Sequence of chain 16.B:
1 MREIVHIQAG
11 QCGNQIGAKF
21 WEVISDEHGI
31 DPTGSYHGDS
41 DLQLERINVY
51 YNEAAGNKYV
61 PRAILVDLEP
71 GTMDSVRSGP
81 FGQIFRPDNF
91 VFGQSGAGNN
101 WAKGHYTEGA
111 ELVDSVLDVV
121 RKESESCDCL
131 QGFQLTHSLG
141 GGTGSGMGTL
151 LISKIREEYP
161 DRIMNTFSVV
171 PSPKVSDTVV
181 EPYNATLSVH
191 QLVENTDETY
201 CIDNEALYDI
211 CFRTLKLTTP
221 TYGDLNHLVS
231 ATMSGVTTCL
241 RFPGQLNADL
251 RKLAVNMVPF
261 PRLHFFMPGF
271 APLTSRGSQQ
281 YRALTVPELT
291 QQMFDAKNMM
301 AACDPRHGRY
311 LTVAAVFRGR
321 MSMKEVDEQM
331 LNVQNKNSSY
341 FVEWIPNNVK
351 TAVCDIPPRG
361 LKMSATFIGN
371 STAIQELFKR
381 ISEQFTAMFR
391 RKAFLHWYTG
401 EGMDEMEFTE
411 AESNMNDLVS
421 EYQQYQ

Binding-site contacts:
Ligand atom C27 contacts residue PHE294 of chain 14.B at 4.1 Å (hydrophobic).
Ligand atom C26 contacts residue PHE294 of chain 14.B at 3.9 Å (hydrophobic).
Ligand atom O8 contacts residue ASP118 of chain 16.B at 2.7 Å (salt-bridge).
Ligand atom O3 contacts residue ARG306 of chain 14.B at 3.2 Å (salt-bridge).
Ligand atom O91 contacts residue ASP295 of chain 14.B at 3.6 Å.
Ligand atom O1 contacts residue PHE294 of chain 14.B at 3.3 Å (h-bond).
Ligand atom C6 contacts residue ASP118 of chain 16.B at 3.2 Å.
Ligand atom C22 contacts residue TYR340 of chain 14.B at 4.1 Å (hydrophobic).
Ligand atom C19 contacts residue LYS122 of chain 16.B at 3.8 Å.
Ligand atom O2 contacts residue ARG306 of chain 14.B at 3.7 Å.
Ligand atom O11 contacts residue GLU125 of chain 16.B at 2.8 Å (salt-bridge).
Ligand atom C17 contacts residue LYS122 of chain 16.B at 3.6 Å.
Ligand atom C2 contacts residue ASP295 of chain 14.B at 3.4 Å.
Ligand atom C7 contacts residue LYS297 of chain 14.B at 3.5 Å.
Ligand atom C11 contacts residue GLU125 of chain 16.B at 3.9 Å.
Ligand atom C23 contacts residue PHE294 of chain 14.B at 3.6 Å (hydrophobic).
Ligand atom O1 contacts residue ASP295 of chain 14.B at 3.7 Å.
Ligand atom O24 contacts residue PHE294 of chain 14.B at 2.9 Å (h-bond).
Ligand atom C26 contacts residue TYR310 of chain 14.B at 3.8 Å (hydrophobic).
Ligand atom C16 contacts residue ARG306 of chain 14.B at 3.6 Å.
Ligand atom C7 contacts residue ASP118 of chain 16.B at 4.1 Å.
Ligand atom C20 contacts residue PHE294 of chain 14.B at 3.9 Å (hydrophobic).
Ligand atom C18 contacts residue ARG121 of chain 16.B at 4.1 Å.
Ligand atom O7 contacts residue LYS297 of chain 14.B at 3.7 Å.
Ligand atom C27 contacts residue VAL333 of chain 14.B at 3.8 Å (hydrophobic).
Ligand atom C18 contacts residue GLU125 of chain 16.B at 3.3 Å.
Ligand atom C27 contacts residue PHE341 of chain 14.B at 4.0 Å (hydrophobic).
Ligand atom O1 contacts residue ALA296 of chain 14.B at 3.3 Å (h-bond).
Ligand atom C6 contacts residue LYS297 of chain 14.B at 2.9 Å.
Ligand atom O24 contacts residue TYR310 of chain 14.B at 2.8 Å (h-bond).
Ligand atom C19 contacts residue GLU125 of chain 16.B at 3.7 Å.
Ligand atom O2 contacts residue ALA296 of chain 14.B at 3.7 Å.
Ligand atom C24 contacts residue PHE294 of chain 14.B at 3.5 Å (hydrophobic).
Ligand atom C24 contacts residue TYR310 of chain 14.B at 3.6 Å (hydrophobic).
Ligand atom C8 contacts residue ASP118 of chain 16.B at 3.8 Å.
Ligand atom O7 contacts residue ASP118 of chain 16.B at 3.6 Å.
Ligand atom O2 contacts residue ASP295 of chain 14.B at 2.8 Å (salt-bridge).
Ligand atom C5 contacts residue LYS297 of chain 14.B at 3.7 Å.
Ligand atom C1 contacts residue ASP295 of chain 14.B at 4.0 Å.
Ligand atom C10 contacts residue GLU125 of chain 16.B at 3.8 Å.

Sequence of chain 14.B:
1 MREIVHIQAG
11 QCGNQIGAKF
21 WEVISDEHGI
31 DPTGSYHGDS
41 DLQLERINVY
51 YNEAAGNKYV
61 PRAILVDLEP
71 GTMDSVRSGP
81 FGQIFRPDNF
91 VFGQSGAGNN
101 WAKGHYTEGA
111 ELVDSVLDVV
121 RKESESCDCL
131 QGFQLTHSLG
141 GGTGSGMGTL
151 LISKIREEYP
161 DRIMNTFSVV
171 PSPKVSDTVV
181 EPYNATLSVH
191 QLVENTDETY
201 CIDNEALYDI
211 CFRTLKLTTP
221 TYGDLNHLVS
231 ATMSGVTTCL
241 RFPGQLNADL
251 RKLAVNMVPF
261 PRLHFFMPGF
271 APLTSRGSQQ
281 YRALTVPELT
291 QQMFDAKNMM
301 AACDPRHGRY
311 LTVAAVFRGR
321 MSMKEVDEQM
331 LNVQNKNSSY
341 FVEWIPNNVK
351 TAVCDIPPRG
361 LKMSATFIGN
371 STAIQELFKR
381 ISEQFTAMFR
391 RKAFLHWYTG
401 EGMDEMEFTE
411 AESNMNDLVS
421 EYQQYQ

A small-molecule ligand and the protein it binds are described below.
Small molecule (SMILES): CC[C@H](/C=C(/C)[C@@H]1C[C@@H](OC)C[C@H](O)C(C)(C)[C@@]2(O)O[C@@H](C[C@@H](OC)[C@H](O)C(=O)O1)C[C@@H](OC)[C@H]2O)CO